Sequence of chain 1.D:
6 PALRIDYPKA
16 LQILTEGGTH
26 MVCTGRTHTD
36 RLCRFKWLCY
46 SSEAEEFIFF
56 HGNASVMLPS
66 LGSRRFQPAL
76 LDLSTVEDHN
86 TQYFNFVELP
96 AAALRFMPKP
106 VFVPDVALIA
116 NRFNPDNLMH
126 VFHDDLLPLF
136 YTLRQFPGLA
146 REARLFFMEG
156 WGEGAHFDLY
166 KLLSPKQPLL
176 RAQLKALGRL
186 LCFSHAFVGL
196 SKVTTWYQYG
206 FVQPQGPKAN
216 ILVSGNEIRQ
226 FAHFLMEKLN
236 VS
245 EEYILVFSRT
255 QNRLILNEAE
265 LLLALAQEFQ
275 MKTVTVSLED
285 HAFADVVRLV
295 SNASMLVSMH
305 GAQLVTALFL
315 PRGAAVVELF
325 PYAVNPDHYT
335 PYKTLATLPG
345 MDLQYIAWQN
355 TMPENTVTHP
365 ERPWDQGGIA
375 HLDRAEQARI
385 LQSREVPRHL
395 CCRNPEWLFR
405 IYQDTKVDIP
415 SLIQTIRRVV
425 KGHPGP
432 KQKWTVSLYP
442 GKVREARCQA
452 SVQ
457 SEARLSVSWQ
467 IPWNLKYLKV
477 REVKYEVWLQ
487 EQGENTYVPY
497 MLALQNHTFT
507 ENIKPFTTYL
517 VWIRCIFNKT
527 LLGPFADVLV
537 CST

A small-molecule ligand and the protein it binds are described below.
Small molecule (SMILES): CC(=O)N[C@@H]1[C@@H](O)[C@H](O)[C@@H](CO)O[C@H]1O

Binding-site contacts:
Ligand atom C1 contacts residue ASN235 of chain 1.D at 1.4 Å.
Ligand atom C7 contacts residue ASN235 of chain 1.D at 3.1 Å.
Ligand atom C8 contacts residue LYS233 of chain 1.D at 3.8 Å.
Ligand atom O7 contacts residue LEU234 of chain 1.D at 4.4 Å.
Ligand atom O5 contacts residue ASN235 of chain 1.D at 2.4 Å (h-bond).
Ligand atom C7 contacts residue LEU234 of chain 1.D at 4.3 Å (hydrophobic).
Ligand atom C2 contacts residue ASN235 of chain 1.D at 2.5 Å.
Ligand atom N2 contacts residue LYS233 of chain 1.D at 3.6 Å.
Ligand atom C8 contacts residue ASN235 of chain 1.D at 4.2 Å.
Ligand atom C5 contacts residue ASN235 of chain 1.D at 3.6 Å.
Ligand atom N2 contacts residue ASN235 of chain 1.D at 2.9 Å (h-bond).
Ligand atom C3 contacts residue ASN235 of chain 1.D at 3.8 Å.
Ligand atom O7 contacts residue ASN235 of chain 1.D at 2.9 Å (h-bond).
Ligand atom C8 contacts residue LEU234 of chain 1.D at 3.9 Å (hydrophobic).
Ligand atom C4 contacts residue ASN235 of chain 1.D at 4.3 Å.
Ligand atom C7 contacts residue LYS233 of chain 1.D at 4.1 Å.